Sequence of chain 1.B:
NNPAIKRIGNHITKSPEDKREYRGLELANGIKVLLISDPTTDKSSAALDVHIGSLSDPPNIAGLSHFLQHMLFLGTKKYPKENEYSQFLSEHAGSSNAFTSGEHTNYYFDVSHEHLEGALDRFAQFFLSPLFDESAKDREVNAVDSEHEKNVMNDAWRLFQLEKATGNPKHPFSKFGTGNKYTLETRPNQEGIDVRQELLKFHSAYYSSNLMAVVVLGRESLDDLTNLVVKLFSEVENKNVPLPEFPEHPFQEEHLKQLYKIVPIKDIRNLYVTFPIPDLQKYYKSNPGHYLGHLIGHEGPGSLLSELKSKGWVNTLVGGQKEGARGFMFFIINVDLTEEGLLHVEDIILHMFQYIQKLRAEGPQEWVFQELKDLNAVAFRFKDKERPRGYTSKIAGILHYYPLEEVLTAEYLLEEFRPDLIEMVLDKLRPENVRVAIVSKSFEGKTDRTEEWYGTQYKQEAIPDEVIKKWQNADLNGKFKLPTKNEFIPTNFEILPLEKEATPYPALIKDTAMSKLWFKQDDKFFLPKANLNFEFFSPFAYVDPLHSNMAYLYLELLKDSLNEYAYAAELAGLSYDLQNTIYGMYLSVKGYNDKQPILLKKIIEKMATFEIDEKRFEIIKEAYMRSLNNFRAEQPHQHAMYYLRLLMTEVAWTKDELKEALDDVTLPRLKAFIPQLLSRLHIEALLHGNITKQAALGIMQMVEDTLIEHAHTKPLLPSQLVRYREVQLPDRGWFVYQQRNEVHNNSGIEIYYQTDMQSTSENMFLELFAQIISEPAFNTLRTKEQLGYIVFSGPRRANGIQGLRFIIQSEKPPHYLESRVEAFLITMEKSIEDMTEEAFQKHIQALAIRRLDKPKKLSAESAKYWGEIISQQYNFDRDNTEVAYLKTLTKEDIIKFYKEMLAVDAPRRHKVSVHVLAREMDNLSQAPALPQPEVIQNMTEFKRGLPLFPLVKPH

A protein and the small-molecule ligand that binds it are described below.
Small molecule (SMILES): CC(C)C[C@H](NC(=O)[C@H](CO)NC(=O)[C@H](C)N)C(=O)N[C@@H](C)C=O.C[C@@H](C=O)NC(=O)[C@H](CCC(N)=O)NC(=O)[C@H](CCCN=C(N)N)NC(=O)[C@@H](N)CO

Binding-site contacts:
Ligand atom CD2 contacts residue GLN334 of chain 1.B at 3.2 Å.
Ligand atom O contacts residue TYR802 of chain 1.B at 3.0 Å (h-bond).
Ligand atom N contacts residue GLU160 of chain 1.B at 3.4 Å (salt-bridge).
Ligand atom N contacts residue ASN110 of chain 1.B at 3.5 Å (h-bond).
Ligand atom CG contacts residue GLN82 of chain 1.B at 3.3 Å.
Ligand atom CA contacts residue ZN1 of chain 1.H at 3.5 Å.
Ligand atom C contacts residue ASN110 of chain 1.B at 3.5 Å.
Ligand atom C contacts residue ZN1 of chain 1.H at 3.5 Å.
Ligand atom CB contacts residue HIS83 of chain 1.B at 3.5 Å.
Ligand atom N contacts residue ZN1 of chain 1.H at 3.4 Å.
Ligand atom N contacts residue LEU330 of chain 1.B at 2.8 Å (h-bond).
Ligand atom O contacts residue GLN82 of chain 1.B at 3.3 Å (h-bond).
Ligand atom N contacts residue GLY310 of chain 1.B at 3.1 Å (h-bond).
Ligand atom CA contacts residue GLY332 of chain 1.B at 3.4 Å.
Ligand atom O contacts residue VAL331 of chain 1.B at 3.2 Å.
Ligand atom O contacts residue ZN1 of chain 1.H at 3.5 Å.
Ligand atom O contacts residue ZN1 of chain 1.H at 1.9 Å.
Ligand atom N contacts residue GLY332 of chain 1.B at 2.8 Å (h-bond).
Ligand atom N contacts residue TYR802 of chain 1.B at 3.1 Å (h-bond).
Ligand atom C contacts residue GLY332 of chain 1.B at 3.4 Å.
Ligand atom OE1 contacts residue PHE86 of chain 1.B at 3.4 Å.
Ligand atom C contacts residue TYR802 of chain 1.B at 2.6 Å (hydrophobic).
Ligand atom OE1 contacts residue HIS83 of chain 1.B at 3.3 Å.
Ligand atom CG contacts residue ALA111 of chain 1.B at 3.1 Å (hydrophobic).
Ligand atom O contacts residue HIS83 of chain 1.B at 3.5 Å (h-bond).
Ligand atom O contacts residue ARG795 of chain 1.B at 3.3 Å (salt-bridge).
Ligand atom C contacts residue ZN1 of chain 1.H at 2.8 Å.
Ligand atom CG contacts residue ASN110 of chain 1.B at 3.3 Å.
Ligand atom CA contacts residue TYR802 of chain 1.B at 2.9 Å (hydrophobic).
Ligand atom CA contacts residue ALA111 of chain 1.B at 3.5 Å (hydrophobic).
Ligand atom O contacts residue TYR802 of chain 1.B at 2.2 Å (h-bond).
Ligand atom N contacts residue ASN110 of chain 1.B at 3.6 Å (h-bond).
Ligand atom O contacts residue GLU160 of chain 1.B at 2.6 Å (salt-bridge).
Ligand atom O contacts residue GLY332 of chain 1.B at 3.1 Å (h-bond).
Ligand atom CA contacts residue GLU312 of chain 1.B at 3.5 Å.
Ligand atom O contacts residue PHE112 of chain 1.B at 3.6 Å.
Ligand atom N contacts residue GLU312 of chain 1.B at 2.6 Å (salt-bridge).
Ligand atom OE1 contacts residue GLN82 of chain 1.B at 3.2 Å (h-bond).
Ligand atom O contacts residue THR113 of chain 1.B at 3.3 Å (h-bond).
Ligand atom C contacts residue TYR802 of chain 1.B at 3.2 Å (hydrophobic).